Sequence of chain 1.C:
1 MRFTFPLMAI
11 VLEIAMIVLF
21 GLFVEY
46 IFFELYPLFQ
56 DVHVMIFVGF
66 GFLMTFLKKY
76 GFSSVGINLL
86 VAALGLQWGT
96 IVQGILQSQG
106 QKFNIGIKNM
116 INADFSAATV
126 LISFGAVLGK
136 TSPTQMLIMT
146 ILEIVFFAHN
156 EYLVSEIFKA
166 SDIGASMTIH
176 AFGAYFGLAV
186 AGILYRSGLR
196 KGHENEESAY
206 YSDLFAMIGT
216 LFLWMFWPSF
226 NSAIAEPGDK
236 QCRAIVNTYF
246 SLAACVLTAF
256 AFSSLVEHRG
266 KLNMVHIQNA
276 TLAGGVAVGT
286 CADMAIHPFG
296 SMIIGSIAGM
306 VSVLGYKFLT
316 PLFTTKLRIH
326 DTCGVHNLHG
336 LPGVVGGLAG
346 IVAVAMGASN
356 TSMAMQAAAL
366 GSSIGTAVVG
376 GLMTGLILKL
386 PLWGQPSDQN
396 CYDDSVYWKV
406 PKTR

A protein and the small-molecule ligand that binds it are described below.
Small molecule (SMILES): C[C@@H]1CC[C@@]2(OC1)O[C@H]1[C@@H](O)[C@H]3[C@@H]4CC[C@H]5C[C@@H](O[C@@H]6O[C@H](CO)[C@H](O[C@@H]7O[C@H](CO)[C@@H](O)[C@H](O[C@@H]8OC[C@@H](O)[C@H](O)[C@H]8O)[C@H]7O[C@@H]7O[C@H](CO)[C@H](O)[C@H](O[C@@H]8O[C@H](CO)[C@@H](O)[C@H](O)[C@H]8O)[C@H]7O)[C@H](O)[C@H]6O)[C@H](O)C[C@]5(C)[C@H]4CC[C@]3(C)[C@H]1[C@@H]2C

Binding-site contacts:
Ligand atom C01 contacts residue LEU183 of chain 1.C at 3.3 Å (hydrophobic).
Ligand atom C14 contacts residue ILE188 of chain 1.C at 3.7 Å (hydrophobic).
Ligand atom C18 contacts residue ARG323 of chain 1.C at 3.3 Å.
Ligand atom O82 contacts residue LEU322 of chain 1.C at 3.5 Å (h-bond).
Ligand atom O33 contacts residue ARG191 of chain 1.C at 3.5 Å.
Ligand atom C10 contacts residue ILE324 of chain 1.C at 3.3 Å (hydrophobic).
Ligand atom C08 contacts residue ILE324 of chain 1.C at 3.5 Å (hydrophobic).
Ligand atom C30 contacts residue SER192 of chain 1.C at 3.6 Å.
Ligand atom C24 contacts residue TYR190 of chain 1.C at 3.4 Å (hydrophobic).
Ligand atom O33 contacts residue SER192 of chain 1.C at 3.4 Å (h-bond).
Ligand atom C19 contacts residue GLY187 of chain 1.C at 3.7 Å.
Ligand atom C08 contacts residue GLY187 of chain 1.C at 3.8 Å.
Ligand atom C13 contacts residue ILE188 of chain 1.C at 3.3 Å (hydrophobic).
Ligand atom C83 contacts residue VAL373 of chain 1.C at 3.9 Å (hydrophobic).
Ligand atom C11 contacts residue GLY187 of chain 1.C at 3.5 Å.
Ligand atom C17 contacts residue LEU322 of chain 1.C at 3.8 Å (hydrophobic).
Ligand atom C17 contacts residue GLY187 of chain 1.C at 3.3 Å.
Ligand atom O82 contacts residue ILE324 of chain 1.C at 3.6 Å.
Ligand atom C16 contacts residue GLY187 of chain 1.C at 3.6 Å.
Ligand atom C19 contacts residue TYR190 of chain 1.C at 3.8 Å (hydrophobic).
Ligand atom C17 contacts residue ARG323 of chain 1.C at 3.5 Å.
Ligand atom C07 contacts residue LEU377 of chain 1.C at 3.8 Å (hydrophobic).
Ligand atom C01 contacts residue TYR180 of chain 1.C at 3.8 Å (hydrophobic).
Ligand atom O34 contacts residue SER192 of chain 1.C at 3.0 Å.
Ligand atom O84 contacts residue ALA184 of chain 1.C at 3.3 Å.
Ligand atom C85 contacts residue ALA184 of chain 1.C at 3.3 Å (hydrophobic).
Ligand atom C15 contacts residue GLY187 of chain 1.C at 3.3 Å.
Ligand atom O33 contacts residue TYR190 of chain 1.C at 2.8 Å (h-bond).
Ligand atom C26 contacts residue TYR190 of chain 1.C at 3.8 Å (hydrophobic).
Ligand atom C10 contacts residue GLY187 of chain 1.C at 3.7 Å.
Ligand atom C30 contacts residue TYR190 of chain 1.C at 3.4 Å (hydrophobic).
Ligand atom C29 contacts residue SER192 of chain 1.C at 3.4 Å.
Ligand atom C83 contacts residue LEU377 of chain 1.C at 3.0 Å (hydrophobic).
Ligand atom C85 contacts residue LEU183 of chain 1.C at 3.5 Å (hydrophobic).
Ligand atom C06 contacts residue LEU377 of chain 1.C at 3.9 Å (hydrophobic).
Ligand atom C32 contacts residue SER192 of chain 1.C at 3.5 Å.
Ligand atom C13 contacts residue LEU377 of chain 1.C at 3.8 Å (hydrophobic).
Ligand atom C18 contacts residue TYR190 of chain 1.C at 4.0 Å (hydrophobic).
Ligand atom O09 contacts residue ILE324 of chain 1.C at 3.1 Å.
Ligand atom O31 contacts residue TYR190 of chain 1.C at 3.7 Å.